Sequence of chain 1.A:
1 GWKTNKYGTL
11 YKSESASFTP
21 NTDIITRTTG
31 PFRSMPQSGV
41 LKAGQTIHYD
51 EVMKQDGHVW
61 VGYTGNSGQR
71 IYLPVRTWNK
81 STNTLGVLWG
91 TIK

A small-molecule ligand and the protein it binds are described below.
Small molecule (SMILES): C[C@H](N)C(=O)N[C@H](CCC(=O)N[C@@H](CCCCNC(=O)CNC(=O)CNC(=O)CNC(=O)CNC(=O)CN)C(=O)N[C@H](C)C(=O)O)C(N)=O

Binding-site contacts:
Ligand atom O21 contacts residue ASN5 of chain 1.A at 3.3 Å (h-bond).
Ligand atom O07 contacts residue TYR7 of chain 1.A at 3.6 Å.
Ligand atom C17 contacts residue TYR11 of chain 1.A at 3.6 Å (hydrophobic).
Ligand atom C42 contacts residue LYS6 of chain 1.A at 3.7 Å.
Ligand atom O20 contacts residue THR9 of chain 1.A at 3.7 Å.
Ligand atom C39 contacts residue LYS6 of chain 1.A at 3.8 Å.
Ligand atom N15 contacts residue TYR11 of chain 1.A at 3.6 Å.
Ligand atom C04 contacts residue MET35 of chain 1.A at 3.4 Å (hydrophobic).
Ligand atom N15 contacts residue GLU51 of chain 1.A at 2.8 Å (salt-bridge).
Ligand atom C10 contacts residue THR29 of chain 1.A at 3.8 Å.
Ligand atom O21 contacts residue TYR7 of chain 1.A at 3.8 Å.
Ligand atom C43 contacts residue LYS6 of chain 1.A at 3.4 Å.
Ligand atom O20 contacts residue ASN5 of chain 1.A at 3.6 Å (h-bond).
Ligand atom C16 contacts residue GLU51 of chain 1.A at 3.6 Å.
Ligand atom N38 contacts residue LYS6 of chain 1.A at 3.3 Å (salt-bridge).
Ligand atom C14 contacts residue GLU51 of chain 1.A at 3.7 Å.
Ligand atom N09 contacts residue THR29 of chain 1.A at 2.8 Å (h-bond).
Ligand atom O20 contacts residue PRO31 of chain 1.A at 3.3 Å.
Ligand atom C08 contacts residue TYR7 of chain 1.A at 3.3 Å (hydrophobic).
Ligand atom C16 contacts residue TYR11 of chain 1.A at 3.7 Å (hydrophobic).
Ligand atom O32 contacts residue TYR7 of chain 1.A at 3.4 Å.
Ligand atom C11 contacts residue THR29 of chain 1.A at 3.8 Å.
Ligand atom C40 contacts residue LYS6 of chain 1.A at 3.7 Å.
Ligand atom C03 contacts residue MET35 of chain 1.A at 3.7 Å (hydrophobic).
Ligand atom N41 contacts residue LYS6 of chain 1.A at 2.9 Å (salt-bridge).
Ligand atom C08 contacts residue THR29 of chain 1.A at 3.7 Å.
Ligand atom C14 contacts residue ASN5 of chain 1.A at 3.7 Å.
Ligand atom N05 contacts residue TYR7 of chain 1.A at 3.5 Å.
Ligand atom C11 contacts residue TYR72 of chain 1.A at 3.0 Å (hydrophobic).
Ligand atom O07 contacts residue PHE32 of chain 1.A at 3.5 Å.
Ligand atom C13 contacts residue ASN5 of chain 1.A at 3.6 Å.
Ligand atom N18 contacts residue TYR11 of chain 1.A at 3.7 Å.
Ligand atom N12 contacts residue TYR72 of chain 1.A at 3.7 Å.
Ligand atom C06 contacts residue TYR7 of chain 1.A at 3.4 Å (hydrophobic).
Ligand atom C13 contacts residue MET53 of chain 1.A at 3.7 Å (hydrophobic).
Ligand atom O20 contacts residue MET53 of chain 1.A at 3.5 Å (h-bond).
Ligand atom C14 contacts residue TYR11 of chain 1.A at 3.7 Å (hydrophobic).
Ligand atom N05 contacts residue MET35 of chain 1.A at 3.8 Å.
Ligand atom C17 contacts residue GLU51 of chain 1.A at 3.6 Å.
Ligand atom O19 contacts residue ASN5 of chain 1.A at 3.4 Å (h-bond).